Sequence of chain 1.B:
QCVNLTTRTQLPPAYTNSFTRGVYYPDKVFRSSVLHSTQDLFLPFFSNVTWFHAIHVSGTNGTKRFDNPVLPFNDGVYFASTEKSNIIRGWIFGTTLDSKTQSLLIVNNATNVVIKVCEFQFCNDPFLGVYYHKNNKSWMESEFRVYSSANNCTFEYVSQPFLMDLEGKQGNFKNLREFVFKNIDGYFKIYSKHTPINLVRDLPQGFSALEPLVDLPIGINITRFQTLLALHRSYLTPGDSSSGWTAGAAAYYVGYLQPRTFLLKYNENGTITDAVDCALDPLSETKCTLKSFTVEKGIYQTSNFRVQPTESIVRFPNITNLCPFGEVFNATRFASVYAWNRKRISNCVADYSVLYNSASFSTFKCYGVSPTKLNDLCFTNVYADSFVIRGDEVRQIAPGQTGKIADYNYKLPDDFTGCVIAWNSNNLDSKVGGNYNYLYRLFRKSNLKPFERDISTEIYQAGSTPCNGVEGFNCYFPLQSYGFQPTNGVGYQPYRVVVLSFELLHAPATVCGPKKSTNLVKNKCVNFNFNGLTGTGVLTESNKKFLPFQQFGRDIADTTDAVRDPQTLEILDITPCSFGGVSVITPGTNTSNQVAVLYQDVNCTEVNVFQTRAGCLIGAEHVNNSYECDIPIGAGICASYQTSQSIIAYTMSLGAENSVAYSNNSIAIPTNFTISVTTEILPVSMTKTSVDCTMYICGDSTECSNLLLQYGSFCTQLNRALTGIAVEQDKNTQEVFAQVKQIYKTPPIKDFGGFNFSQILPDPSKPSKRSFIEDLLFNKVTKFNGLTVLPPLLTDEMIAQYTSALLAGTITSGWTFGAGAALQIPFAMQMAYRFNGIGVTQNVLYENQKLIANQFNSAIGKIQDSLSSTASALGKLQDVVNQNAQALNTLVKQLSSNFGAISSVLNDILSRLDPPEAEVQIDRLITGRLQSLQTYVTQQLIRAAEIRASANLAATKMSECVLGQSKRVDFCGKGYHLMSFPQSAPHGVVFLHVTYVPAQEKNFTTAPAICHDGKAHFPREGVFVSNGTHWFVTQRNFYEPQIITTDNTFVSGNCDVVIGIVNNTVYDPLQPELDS

Binding-site contacts:
Ligand atom C8 contacts residue ASN280 of chain 1.B at 3.5 Å.
Ligand atom O5 contacts residue LYS558 of chain 1.A at 4.2 Å.
Ligand atom O7 contacts residue ASN282 of chain 1.B at 3.1 Å (h-bond).
Ligand atom C4 contacts residue ASN282 of chain 1.B at 4.2 Å.
Ligand atom C7 contacts residue ASN282 of chain 1.B at 3.2 Å.
Ligand atom C1 contacts residue ASN282 of chain 1.B at 1.4 Å.
Ligand atom C5 contacts residue ASN282 of chain 1.B at 3.7 Å.
Ligand atom C8 contacts residue ASN282 of chain 1.B at 4.4 Å.
Ligand atom C2 contacts residue ASN282 of chain 1.B at 2.5 Å.
Ligand atom N2 contacts residue ASN282 of chain 1.B at 2.9 Å (h-bond).
Ligand atom O5 contacts residue ASN282 of chain 1.B at 2.4 Å (h-bond).
Ligand atom C3 contacts residue ASN282 of chain 1.B at 3.8 Å.
Ligand atom C7 contacts residue ASN280 of chain 1.B at 4.5 Å.

This small molecule binds to this protein.
Small molecule (SMILES): CC(=O)N[C@@H]1[C@@H](O)[C@H](O)[C@@H](CO)O[C@H]1O

Sequence of chain 1.A:
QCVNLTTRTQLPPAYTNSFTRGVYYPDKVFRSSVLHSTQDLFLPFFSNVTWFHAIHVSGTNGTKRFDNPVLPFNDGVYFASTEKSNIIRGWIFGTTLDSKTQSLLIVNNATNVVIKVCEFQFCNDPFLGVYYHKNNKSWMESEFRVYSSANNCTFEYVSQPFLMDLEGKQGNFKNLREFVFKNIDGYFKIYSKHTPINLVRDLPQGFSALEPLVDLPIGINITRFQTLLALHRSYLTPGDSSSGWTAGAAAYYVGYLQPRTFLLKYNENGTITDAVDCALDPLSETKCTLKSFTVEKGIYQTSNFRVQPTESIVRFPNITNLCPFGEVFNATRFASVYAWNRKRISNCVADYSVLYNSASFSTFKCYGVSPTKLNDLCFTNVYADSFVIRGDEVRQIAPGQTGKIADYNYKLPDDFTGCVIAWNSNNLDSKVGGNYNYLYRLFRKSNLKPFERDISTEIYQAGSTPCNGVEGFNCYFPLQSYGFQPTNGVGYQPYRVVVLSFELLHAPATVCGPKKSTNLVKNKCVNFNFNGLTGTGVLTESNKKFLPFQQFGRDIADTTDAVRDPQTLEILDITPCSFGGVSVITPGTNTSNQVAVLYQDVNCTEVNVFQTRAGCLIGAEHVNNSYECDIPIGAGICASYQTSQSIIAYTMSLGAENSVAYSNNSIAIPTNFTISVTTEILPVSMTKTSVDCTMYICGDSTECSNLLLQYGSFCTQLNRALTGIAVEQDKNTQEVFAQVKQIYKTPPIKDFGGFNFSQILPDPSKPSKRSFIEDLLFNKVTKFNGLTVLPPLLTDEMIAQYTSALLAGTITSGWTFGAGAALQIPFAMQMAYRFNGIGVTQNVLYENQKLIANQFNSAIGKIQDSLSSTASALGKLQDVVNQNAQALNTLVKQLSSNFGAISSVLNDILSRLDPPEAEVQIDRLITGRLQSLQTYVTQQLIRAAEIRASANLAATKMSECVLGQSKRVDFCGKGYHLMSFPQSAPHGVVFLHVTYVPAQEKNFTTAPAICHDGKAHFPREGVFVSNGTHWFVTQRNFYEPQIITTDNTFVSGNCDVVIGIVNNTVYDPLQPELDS